Sequence of chain 2.A:
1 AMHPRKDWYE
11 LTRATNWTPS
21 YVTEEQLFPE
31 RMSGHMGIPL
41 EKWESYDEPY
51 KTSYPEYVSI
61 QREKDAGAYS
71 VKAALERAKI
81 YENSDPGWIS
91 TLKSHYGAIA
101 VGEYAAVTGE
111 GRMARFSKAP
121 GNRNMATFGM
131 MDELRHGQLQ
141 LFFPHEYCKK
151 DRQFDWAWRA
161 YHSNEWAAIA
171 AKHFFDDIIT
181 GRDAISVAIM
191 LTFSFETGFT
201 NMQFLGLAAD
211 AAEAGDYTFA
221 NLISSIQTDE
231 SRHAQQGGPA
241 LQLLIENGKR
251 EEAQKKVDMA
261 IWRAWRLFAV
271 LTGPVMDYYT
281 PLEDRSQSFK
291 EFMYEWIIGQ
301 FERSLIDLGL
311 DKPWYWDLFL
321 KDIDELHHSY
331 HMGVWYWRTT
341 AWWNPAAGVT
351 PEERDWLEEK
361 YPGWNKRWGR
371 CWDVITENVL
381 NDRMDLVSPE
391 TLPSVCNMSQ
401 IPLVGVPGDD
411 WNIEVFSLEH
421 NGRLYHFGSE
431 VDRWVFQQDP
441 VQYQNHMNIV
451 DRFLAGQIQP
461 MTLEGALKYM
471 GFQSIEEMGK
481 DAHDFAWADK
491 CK

Binding-site contacts:
Ligand atom C1 contacts residue PHE97 of chain 2.B at 4.4 Å (hydrophobic).
Ligand atom O1 contacts residue THR163 of chain 2.B at 4.4 Å.
Ligand atom BR4 contacts residue PHE97 of chain 2.B at 4.0 Å.
Ligand atom C5 contacts residue GLN94 of chain 2.B at 3.7 Å.
Ligand atom O1 contacts residue PRO55 of chain 2.A at 3.7 Å.
Ligand atom C1 contacts residue PRO55 of chain 2.A at 3.6 Å (hydrophobic).
Ligand atom C2 contacts residue HIS164 of chain 2.B at 4.4 Å.
Ligand atom C2 contacts residue PHE97 of chain 2.B at 3.9 Å (hydrophobic).
Ligand atom C5 contacts residue PHE97 of chain 2.B at 4.3 Å (hydrophobic).
Ligand atom C6 contacts residue VAL93 of chain 2.B at 3.8 Å (hydrophobic).
Ligand atom O1 contacts residue VAL93 of chain 2.B at 4.5 Å.
Ligand atom C6 contacts residue PRO55 of chain 2.A at 3.7 Å (hydrophobic).
Ligand atom BR4 contacts residue TYR167 of chain 2.B at 4.0 Å.
Ligand atom BR4 contacts residue MET2 of chain 2.A at 3.5 Å.
Ligand atom C5 contacts residue VAL93 of chain 2.B at 4.2 Å (hydrophobic).
Ligand atom O1 contacts residue GLU90 of chain 2.B at 2.4 Å (salt-bridge).
Ligand atom C4 contacts residue PHE97 of chain 2.B at 3.7 Å (hydrophobic).
Ligand atom C5 contacts residue PRO55 of chain 2.A at 4.3 Å (hydrophobic).
Ligand atom C3 contacts residue PHE97 of chain 2.B at 3.6 Å (hydrophobic).
Ligand atom C2 contacts residue TYR167 of chain 2.B at 4.4 Å (hydrophobic).
Ligand atom C6 contacts residue GLU90 of chain 2.B at 3.2 Å.
Ligand atom C2 contacts residue PRO55 of chain 2.A at 4.0 Å (hydrophobic).
Ligand atom C2 contacts residue GLU90 of chain 2.B at 4.5 Å.
Ligand atom C3 contacts residue TYR167 of chain 2.B at 3.8 Å (hydrophobic).
Ligand atom C5 contacts residue GLU90 of chain 2.B at 4.3 Å.
Ligand atom C1 contacts residue HIS164 of chain 2.B at 3.9 Å.
Ligand atom C1 contacts residue GLU90 of chain 2.B at 3.2 Å.
Ligand atom C1 contacts residue VAL93 of chain 2.B at 4.2 Å (hydrophobic).
Ligand atom BR4 contacts residue GLN94 of chain 2.B at 4.2 Å.
Ligand atom C6 contacts residue GLN94 of chain 2.B at 4.3 Å.
Ligand atom C4 contacts residue GLN94 of chain 2.B at 4.3 Å.
Ligand atom O1 contacts residue HIS164 of chain 2.B at 3.1 Å.

A protein and the small-molecule ligand that binds it are described below.
Small molecule (SMILES): Oc1ccc(Br)cc1

Sequence of chain 2.B:
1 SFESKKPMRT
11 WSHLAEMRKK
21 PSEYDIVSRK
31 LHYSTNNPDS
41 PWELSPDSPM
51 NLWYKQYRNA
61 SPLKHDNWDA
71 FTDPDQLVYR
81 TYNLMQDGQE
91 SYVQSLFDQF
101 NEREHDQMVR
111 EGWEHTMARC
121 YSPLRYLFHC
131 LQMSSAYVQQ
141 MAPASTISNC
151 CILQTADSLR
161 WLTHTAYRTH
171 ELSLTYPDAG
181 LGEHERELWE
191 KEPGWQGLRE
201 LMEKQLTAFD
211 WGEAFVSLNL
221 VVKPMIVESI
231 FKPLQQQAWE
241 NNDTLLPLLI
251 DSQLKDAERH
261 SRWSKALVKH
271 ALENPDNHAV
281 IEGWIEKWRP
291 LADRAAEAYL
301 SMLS